Sequence of chain 1.D:
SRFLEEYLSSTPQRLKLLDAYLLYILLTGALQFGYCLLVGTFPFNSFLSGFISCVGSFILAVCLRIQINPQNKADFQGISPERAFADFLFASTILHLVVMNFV

Sequence of chain 1.E:
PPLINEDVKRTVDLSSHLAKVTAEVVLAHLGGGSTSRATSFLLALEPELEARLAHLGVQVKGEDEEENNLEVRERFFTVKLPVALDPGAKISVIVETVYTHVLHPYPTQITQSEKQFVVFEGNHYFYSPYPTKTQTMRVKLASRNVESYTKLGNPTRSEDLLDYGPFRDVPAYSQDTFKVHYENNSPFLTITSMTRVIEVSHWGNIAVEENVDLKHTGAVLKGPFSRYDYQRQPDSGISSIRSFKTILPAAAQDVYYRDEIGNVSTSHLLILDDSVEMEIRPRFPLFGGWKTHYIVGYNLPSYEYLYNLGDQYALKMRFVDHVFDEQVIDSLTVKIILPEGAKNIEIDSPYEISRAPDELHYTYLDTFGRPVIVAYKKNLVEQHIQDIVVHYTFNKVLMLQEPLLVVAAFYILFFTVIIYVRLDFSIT

Binding-site contacts:
Ligand atom C23 contacts residue PHE614 of chain 1.F at 3.6 Å (hydrophobic).
Ligand atom C36 contacts residue EGY1 of chain 1.Q at 3.9 Å.
Ligand atom C21 contacts residue PHE614 of chain 1.F at 3.9 Å (hydrophobic).
Ligand atom C2B contacts residue GLY610 of chain 1.F at 4.0 Å.
Ligand atom C2E contacts residue LEU606 of chain 1.F at 2.9 Å (hydrophobic).
Ligand atom C26 contacts residue PHE579 of chain 1.F at 3.9 Å (hydrophobic).
Ligand atom O11 contacts residue ILE463 of chain 1.E at 4.0 Å.
Ligand atom O14 contacts residue ARG92 of chain 1.D at 3.1 Å.
Ligand atom O11 contacts residue PHE461 of chain 1.E at 4.0 Å.
Ligand atom C27 contacts residue LEU98 of chain 1.D at 4.0 Å (hydrophobic).
Ligand atom C12 contacts residue EGY1 of chain 1.Q at 3.2 Å.
Ligand atom C1 contacts residue PHE461 of chain 1.E at 3.1 Å (hydrophobic).
Ligand atom C14 contacts residue EGY1 of chain 1.Q at 4.1 Å.
Ligand atom C2 contacts residue EGY1 of chain 1.Q at 3.3 Å.
Ligand atom C2 contacts residue PHE461 of chain 1.E at 3.9 Å (hydrophobic).
Ligand atom O32 contacts residue ARG92 of chain 1.D at 3.8 Å.
Ligand atom C3A contacts residue SER611 of chain 1.F at 4.1 Å.
Ligand atom C35 contacts residue PHE614 of chain 1.F at 3.7 Å (hydrophobic).
Ligand atom C24 contacts residue LEU621 of chain 1.F at 4.1 Å (hydrophobic).
Ligand atom C22 contacts residue ILE463 of chain 1.E at 4.1 Å (hydrophobic).
Ligand atom C23 contacts residue ALA95 of chain 1.D at 3.9 Å (hydrophobic).
Ligand atom C34 contacts residue PHE99 of chain 1.D at 3.8 Å (hydrophobic).
Ligand atom O22 contacts residue PHE614 of chain 1.F at 2.9 Å.
Ligand atom O12 contacts residue SER462 of chain 1.E at 3.4 Å.
Ligand atom C2A contacts residue PHE99 of chain 1.D at 4.0 Å (hydrophobic).
Ligand atom C2C contacts residue PHE99 of chain 1.D at 3.9 Å (hydrophobic).
Ligand atom C27 contacts residue THR613 of chain 1.F at 4.1 Å.
Ligand atom C22 contacts residue LEU621 of chain 1.F at 3.8 Å (hydrophobic).
Ligand atom C22 contacts residue ALA95 of chain 1.D at 3.4 Å (hydrophobic).
Ligand atom O12 contacts residue ILE463 of chain 1.E at 3.3 Å (h-bond).
Ligand atom C1 contacts residue EGY1 of chain 1.Q at 3.3 Å.
Ligand atom C26 contacts residue LEU98 of chain 1.D at 4.0 Å (hydrophobic).
Ligand atom O22 contacts residue ASN618 of chain 1.F at 4.0 Å.
Ligand atom C25 contacts residue ALA95 of chain 1.D at 4.0 Å (hydrophobic).
Ligand atom C37 contacts residue EGY1 of chain 1.Q at 4.1 Å.
Ligand atom C3 contacts residue EGY1 of chain 1.Q at 3.7 Å.
Ligand atom C2D contacts residue LEU606 of chain 1.F at 3.3 Å (hydrophobic).
Ligand atom C24 contacts residue ALA95 of chain 1.D at 3.4 Å (hydrophobic).
Ligand atom O21 contacts residue ILE463 of chain 1.E at 3.4 Å.
Ligand atom O13 contacts residue EGY1 of chain 1.Q at 3.8 Å.

Sequence of chain 1.A:
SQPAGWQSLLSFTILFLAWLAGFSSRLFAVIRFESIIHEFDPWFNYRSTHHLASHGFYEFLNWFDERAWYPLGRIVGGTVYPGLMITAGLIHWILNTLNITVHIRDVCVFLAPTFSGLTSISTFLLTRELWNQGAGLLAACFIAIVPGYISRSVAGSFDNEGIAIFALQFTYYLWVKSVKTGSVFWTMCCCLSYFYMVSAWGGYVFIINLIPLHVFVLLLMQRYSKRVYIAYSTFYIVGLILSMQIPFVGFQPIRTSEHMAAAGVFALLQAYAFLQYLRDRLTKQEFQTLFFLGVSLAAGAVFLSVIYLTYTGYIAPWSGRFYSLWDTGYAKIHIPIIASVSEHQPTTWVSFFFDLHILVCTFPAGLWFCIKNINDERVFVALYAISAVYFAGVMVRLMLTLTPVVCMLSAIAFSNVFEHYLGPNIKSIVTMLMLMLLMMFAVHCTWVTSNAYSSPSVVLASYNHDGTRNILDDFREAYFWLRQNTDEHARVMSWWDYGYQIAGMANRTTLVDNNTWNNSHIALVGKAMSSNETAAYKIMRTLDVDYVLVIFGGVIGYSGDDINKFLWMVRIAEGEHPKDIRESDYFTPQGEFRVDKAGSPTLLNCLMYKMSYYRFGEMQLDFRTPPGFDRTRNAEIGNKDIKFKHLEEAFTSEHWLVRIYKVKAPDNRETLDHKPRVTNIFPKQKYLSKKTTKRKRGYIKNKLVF

The protein below binds the small molecule below.
Small molecule (SMILES): CCCCCCCCCCCCCC(=O)O[C@H](COC(=O)CCCCCCCCCC)COP(=O)(O)OCC[N+](C)(C)C

Sequence of chain 1.F:
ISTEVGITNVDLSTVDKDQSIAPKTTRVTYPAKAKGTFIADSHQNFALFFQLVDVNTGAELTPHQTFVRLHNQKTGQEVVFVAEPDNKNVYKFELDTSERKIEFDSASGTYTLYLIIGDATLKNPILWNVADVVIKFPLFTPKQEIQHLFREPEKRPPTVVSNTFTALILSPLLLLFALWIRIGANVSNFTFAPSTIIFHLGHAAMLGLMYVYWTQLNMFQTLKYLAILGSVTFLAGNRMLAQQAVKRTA